Sequence of chain 1.D:
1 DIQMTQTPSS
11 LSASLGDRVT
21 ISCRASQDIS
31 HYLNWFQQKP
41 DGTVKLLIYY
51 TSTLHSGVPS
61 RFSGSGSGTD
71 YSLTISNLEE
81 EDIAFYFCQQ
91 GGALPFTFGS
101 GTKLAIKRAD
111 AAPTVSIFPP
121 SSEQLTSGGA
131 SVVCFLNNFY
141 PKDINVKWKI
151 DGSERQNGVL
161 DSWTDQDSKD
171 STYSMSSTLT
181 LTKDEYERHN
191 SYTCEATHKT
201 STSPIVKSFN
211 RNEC

Binding-site contacts:
Ligand atom ND2 contacts residue ASN59 of chain 1.B at 3.3 Å (h-bond).
Ligand atom N contacts residue GLY91 of chain 1.D at 2.9 Å (h-bond).
Ligand atom OD2 contacts residue SER99 of chain 1.B at 3.7 Å.
Ligand atom CE1 contacts residue PHE96 of chain 1.D at 3.7 Å (hydrophobic).
Ligand atom C contacts residue TRP33 of chain 1.B at 3.6 Å (hydrophobic).
Ligand atom NE2 contacts residue ASN34 of chain 1.D at 3.6 Å.
Ligand atom ND1 contacts residue SER99 of chain 1.B at 3.2 Å (h-bond).
Ligand atom OD1 contacts residue SER99 of chain 1.B at 2.9 Å (h-bond).
Ligand atom C contacts residue GLY91 of chain 1.D at 3.6 Å.
Ligand atom CB contacts residue ASP102 of chain 1.B at 3.4 Å.
Ligand atom CG1 contacts residue THR53 of chain 1.D at 3.3 Å.
Ligand atom CG1 contacts residue TYR50 of chain 1.D at 3.7 Å (hydrophobic).
Ligand atom CG contacts residue TRP33 of chain 1.B at 3.7 Å (hydrophobic).
Ligand atom O contacts residue TYR50 of chain 1.D at 3.6 Å.
Ligand atom O contacts residue ASN34 of chain 1.D at 3.0 Å (h-bond).
Ligand atom CD2 contacts residue PHE96 of chain 1.D at 3.6 Å (hydrophobic).
Ligand atom CD2 contacts residue GLN89 of chain 1.D at 3.5 Å.
Ligand atom CD1 contacts residue GLY91 of chain 1.D at 3.5 Å.
Ligand atom CA contacts residue TYR32 of chain 1.D at 3.6 Å (hydrophobic).
Ligand atom CG contacts residue SER99 of chain 1.B at 3.6 Å.
Ligand atom O contacts residue TYR49 of chain 1.D at 3.5 Å.
Ligand atom NE2 contacts residue GLN89 of chain 1.D at 2.7 Å (h-bond).
Ligand atom CG1 contacts residue TYR49 of chain 1.D at 3.6 Å (hydrophobic).
Ligand atom CA contacts residue ASN34 of chain 1.D at 3.6 Å.
Ligand atom ND2 contacts residue GLU50 of chain 1.B at 3.0 Å (salt-bridge).
Ligand atom CA contacts residue GLY91 of chain 1.D at 3.4 Å.
Ligand atom CD1 contacts residue GLY92 of chain 1.D at 3.7 Å.
Ligand atom CB contacts residue PHE96 of chain 1.D at 3.7 Å (hydrophobic).
Ligand atom CE1 contacts residue SER99 of chain 1.B at 3.3 Å.
Ligand atom N contacts residue TYR32 of chain 1.D at 3.5 Å.
Ligand atom OG contacts residue ASP102 of chain 1.B at 2.6 Å (salt-bridge).
Ligand atom ND2 contacts residue TRP33 of chain 1.B at 3.6 Å.
Ligand atom CB contacts residue ASN34 of chain 1.D at 3.5 Å.
Ligand atom OD1 contacts residue TRP33 of chain 1.B at 3.3 Å.
Ligand atom OD1 contacts residue PHE96 of chain 1.D at 3.5 Å.
Ligand atom O contacts residue GLY91 of chain 1.D at 3.7 Å.
Ligand atom O contacts residue TRP33 of chain 1.B at 2.6 Å (h-bond).
Ligand atom CB contacts residue TYR32 of chain 1.D at 3.7 Å (hydrophobic).
Ligand atom CG1 contacts residue PRO100 of chain 1.B at 3.7 Å (hydrophobic).
Ligand atom CE1 contacts residue ASP102 of chain 1.B at 3.2 Å.

Sequence of chain 1.B:
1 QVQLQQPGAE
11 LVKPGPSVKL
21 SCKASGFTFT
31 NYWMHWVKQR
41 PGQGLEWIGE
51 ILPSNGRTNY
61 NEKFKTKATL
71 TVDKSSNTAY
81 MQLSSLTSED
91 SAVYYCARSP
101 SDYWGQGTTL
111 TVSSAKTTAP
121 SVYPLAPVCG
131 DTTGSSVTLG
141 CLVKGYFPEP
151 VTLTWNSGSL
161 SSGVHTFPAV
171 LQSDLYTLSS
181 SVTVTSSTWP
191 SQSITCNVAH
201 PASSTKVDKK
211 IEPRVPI

A small-molecule ligand and the protein it binds are described below.
Small molecule (SMILES): CC(C)[C@H](N)C(=O)N[C@H](C(=O)N[C@@H](CO)C(=O)N[C@@H](Cc1cnc[nH]1)C(=O)N[C@@H](Cc1ccccc1)C(=O)N[C@@H](CC(N)=O)C(=O)N[C@@H](CC(=O)O)C(=O)O)C(C)C